The protein below binds the small molecule below.
Small molecule (SMILES): O=C(O)[C@@](O)(COP(=O)(O)O)[C@H](O)[C@H](O)COP(=O)(O)O

Sequence of chain 1.EA:
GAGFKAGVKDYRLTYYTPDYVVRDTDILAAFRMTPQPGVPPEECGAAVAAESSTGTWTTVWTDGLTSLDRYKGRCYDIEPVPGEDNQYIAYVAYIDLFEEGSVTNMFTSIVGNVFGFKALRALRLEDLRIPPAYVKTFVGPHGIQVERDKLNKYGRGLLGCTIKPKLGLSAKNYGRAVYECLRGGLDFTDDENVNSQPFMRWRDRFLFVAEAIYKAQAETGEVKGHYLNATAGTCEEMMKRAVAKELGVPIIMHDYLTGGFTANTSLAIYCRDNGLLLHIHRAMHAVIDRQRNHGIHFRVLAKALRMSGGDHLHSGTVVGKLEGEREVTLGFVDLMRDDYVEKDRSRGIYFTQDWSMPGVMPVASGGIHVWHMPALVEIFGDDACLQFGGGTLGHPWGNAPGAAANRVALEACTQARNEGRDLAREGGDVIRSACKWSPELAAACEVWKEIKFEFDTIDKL

Sequence of chain 1.W:
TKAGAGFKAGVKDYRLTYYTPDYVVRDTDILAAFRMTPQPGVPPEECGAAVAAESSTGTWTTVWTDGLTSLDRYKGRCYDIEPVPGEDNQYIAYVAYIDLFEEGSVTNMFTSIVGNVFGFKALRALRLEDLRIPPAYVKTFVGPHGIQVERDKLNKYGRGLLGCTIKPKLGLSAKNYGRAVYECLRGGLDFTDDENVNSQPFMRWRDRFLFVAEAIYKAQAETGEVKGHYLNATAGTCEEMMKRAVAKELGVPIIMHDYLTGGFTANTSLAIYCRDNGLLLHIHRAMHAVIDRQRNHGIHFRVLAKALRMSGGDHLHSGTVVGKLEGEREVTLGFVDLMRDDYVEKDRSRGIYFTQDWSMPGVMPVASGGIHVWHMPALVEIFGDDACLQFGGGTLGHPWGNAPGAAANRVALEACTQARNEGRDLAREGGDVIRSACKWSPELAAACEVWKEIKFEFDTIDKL

Binding-site contacts:
Ligand atom O4 contacts residue GLY380 of chain 1.W at 3.3 Å (h-bond).
Ligand atom O3P contacts residue GLY404 of chain 1.W at 2.8 Å (h-bond).
Ligand atom O6 contacts residue GLU204 of chain 1.W at 3.3 Å (salt-bridge).
Ligand atom O4 contacts residue SER379 of chain 1.W at 2.8 Å (h-bond).
Ligand atom O2P contacts residue THR65 of chain 1.EA at 3.4 Å (h-bond).
Ligand atom O2 contacts residue THR173 of chain 1.W at 2.8 Å (h-bond).
Ligand atom O3 contacts residue HIS294 of chain 1.W at 2.9 Å (h-bond).
Ligand atom O1P contacts residue GLY403 of chain 1.W at 2.8 Å (h-bond).
Ligand atom O3 contacts residue GLU204 of chain 1.W at 3.0 Å (salt-bridge).
Ligand atom O2P contacts residue GLY380 of chain 1.W at 3.4 Å.
Ligand atom O3 contacts residue KCX201 of chain 1.W at 2.6 Å (h-bond).
Ligand atom O2 contacts residue ASP203 of chain 1.W at 3.4 Å (salt-bridge).
Ligand atom O6 contacts residue LYS175 of chain 1.W at 3.2 Å (salt-bridge).
Ligand atom O6 contacts residue LYS177 of chain 1.W at 2.8 Å (salt-bridge).
Ligand atom P1 contacts residue THR65 of chain 1.EA at 3.4 Å.
Ligand atom O3 contacts residue MG1 of chain 1.DC at 2.3 Å.
Ligand atom O5P contacts residue ARG295 of chain 1.W at 3.0 Å (salt-bridge).
Ligand atom O6 contacts residue ASN123 of chain 1.EA at 3.1 Å (h-bond).
Ligand atom C contacts residue LYS175 of chain 1.W at 3.3 Å.
Ligand atom O7 contacts residue LYS334 of chain 1.W at 2.9 Å (salt-bridge).
Ligand atom O5 contacts residue LEU335 of chain 1.W at 3.4 Å.
Ligand atom C3 contacts residue MG1 of chain 1.DC at 3.0 Å.
Ligand atom C2 contacts residue MG1 of chain 1.DC at 2.8 Å.
Ligand atom O3P contacts residue THR65 of chain 1.EA at 2.5 Å (h-bond).
Ligand atom O2 contacts residue KCX201 of chain 1.W at 3.2 Å (h-bond).
Ligand atom O6 contacts residue ASP203 of chain 1.W at 3.1 Å (salt-bridge).
Ligand atom O1 contacts residue LYS175 of chain 1.W at 3.3 Å (salt-bridge).
Ligand atom O6P contacts residue ARG295 of chain 1.W at 2.9 Å (salt-bridge).
Ligand atom C3 contacts residue KCX201 of chain 1.W at 3.1 Å.
Ligand atom O2 contacts residue MG1 of chain 1.DC at 2.3 Å.
Ligand atom O3P contacts residue LYS175 of chain 1.W at 3.5 Å.
Ligand atom C contacts residue MG1 of chain 1.DC at 2.8 Å.
Ligand atom O4P contacts residue SER379 of chain 1.W at 3.3 Å (h-bond).
Ligand atom O2P contacts residue GLY381 of chain 1.W at 2.8 Å (h-bond).
Ligand atom O4P contacts residue HIS327 of chain 1.W at 2.8 Å (h-bond).
Ligand atom O7 contacts residue GLU60 of chain 1.EA at 3.4 Å (salt-bridge).
Ligand atom O6 contacts residue MG1 of chain 1.DC at 2.1 Å.
Ligand atom O2P contacts residue LYS334 of chain 1.W at 2.9 Å (salt-bridge).
Ligand atom O2 contacts residue LYS175 of chain 1.W at 3.0 Å (salt-bridge).
Ligand atom O2P contacts residue TRP66 of chain 1.EA at 3.3 Å.